This protein binds this small molecule.
Small molecule (SMILES): CC(=O)N[C@@H]1[C@@H](O)[C@H](O)[C@@H](CO)O[C@H]1O

Binding-site contacts:
Ligand atom O5 contacts residue ASN25 of chain 1.B at 2.3 Å (h-bond).
Ligand atom C8 contacts residue PHE24 of chain 1.B at 3.8 Å (hydrophobic).
Ligand atom C3 contacts residue ASN25 of chain 1.B at 3.8 Å.
Ligand atom C5 contacts residue ASN25 of chain 1.B at 3.6 Å.
Ligand atom C2 contacts residue ASN25 of chain 1.B at 2.5 Å.
Ligand atom C1 contacts residue ASN25 of chain 1.B at 1.4 Å.
Ligand atom C8 contacts residue PHE20 of chain 1.B at 3.7 Å (hydrophobic).
Ligand atom O7 contacts residue GLY21 of chain 1.B at 3.9 Å.
Ligand atom C4 contacts residue ASN25 of chain 1.B at 4.2 Å.
Ligand atom C7 contacts residue GLY21 of chain 1.B at 3.8 Å.
Ligand atom C7 contacts residue ASN25 of chain 1.B at 4.0 Å.
Ligand atom O7 contacts residue ASN25 of chain 1.B at 4.5 Å.
Ligand atom N2 contacts residue GLY21 of chain 1.B at 4.4 Å.
Ligand atom N2 contacts residue ASN25 of chain 1.B at 2.9 Å (h-bond).
Ligand atom C8 contacts residue LEU50 of chain 1.B at 4.1 Å (hydrophobic).
Ligand atom C8 contacts residue GLY21 of chain 1.B at 3.8 Å.

Sequence of chain 1.B:
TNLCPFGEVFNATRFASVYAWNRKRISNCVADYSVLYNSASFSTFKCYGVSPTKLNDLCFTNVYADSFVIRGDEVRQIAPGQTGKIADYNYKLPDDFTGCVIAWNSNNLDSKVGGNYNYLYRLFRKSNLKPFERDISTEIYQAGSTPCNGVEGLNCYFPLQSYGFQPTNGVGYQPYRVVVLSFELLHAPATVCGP